Binding-site contacts:
Ligand atom C5 contacts residue TRP285 of chain 1.BA at 3.4 Å (hydrophobic).
Ligand atom C6 contacts residue ASP53 of chain 1.BA at 3.6 Å.
Ligand atom O1 contacts residue ALA254 of chain 1.C at 3.8 Å.
Ligand atom C3 contacts residue TRP285 of chain 1.BA at 3.5 Å (hydrophobic).
Ligand atom C1 contacts residue ASN252 of chain 1.C at 4.0 Å.
Ligand atom O2 contacts residue TRP285 of chain 1.BA at 4.3 Å.
Ligand atom C6 contacts residue TRP285 of chain 1.BA at 3.2 Å (hydrophobic).
Ligand atom O5 contacts residue TRP285 of chain 1.BA at 3.2 Å.
Ligand atom O2 contacts residue ASN252 of chain 1.C at 3.3 Å (h-bond).
Ligand atom O4 contacts residue TRP285 of chain 1.BA at 1.4 Å.
Ligand atom O1 contacts residue TRP285 of chain 1.BA at 3.6 Å.
Ligand atom O3 contacts residue TRP285 of chain 1.BA at 3.2 Å.
Ligand atom O2 contacts residue VAL255 of chain 1.C at 4.4 Å.
Ligand atom O5 contacts residue ASP53 of chain 1.BA at 4.1 Å.
Ligand atom O1 contacts residue VAL255 of chain 1.C at 3.3 Å.
Ligand atom O6 contacts residue TRP285 of chain 1.BA at 3.6 Å (h-bond).
Ligand atom C2 contacts residue TRP285 of chain 1.BA at 3.4 Å (hydrophobic).
Ligand atom C4 contacts residue TRP285 of chain 1.BA at 2.8 Å (hydrophobic).
Ligand atom O1 contacts residue ASN252 of chain 1.C at 3.2 Å (h-bond).
Ligand atom C2 contacts residue ASN252 of chain 1.C at 4.2 Å.
Ligand atom C1 contacts residue TRP285 of chain 1.BA at 3.9 Å (hydrophobic).

Sequence of chain 1.BA:
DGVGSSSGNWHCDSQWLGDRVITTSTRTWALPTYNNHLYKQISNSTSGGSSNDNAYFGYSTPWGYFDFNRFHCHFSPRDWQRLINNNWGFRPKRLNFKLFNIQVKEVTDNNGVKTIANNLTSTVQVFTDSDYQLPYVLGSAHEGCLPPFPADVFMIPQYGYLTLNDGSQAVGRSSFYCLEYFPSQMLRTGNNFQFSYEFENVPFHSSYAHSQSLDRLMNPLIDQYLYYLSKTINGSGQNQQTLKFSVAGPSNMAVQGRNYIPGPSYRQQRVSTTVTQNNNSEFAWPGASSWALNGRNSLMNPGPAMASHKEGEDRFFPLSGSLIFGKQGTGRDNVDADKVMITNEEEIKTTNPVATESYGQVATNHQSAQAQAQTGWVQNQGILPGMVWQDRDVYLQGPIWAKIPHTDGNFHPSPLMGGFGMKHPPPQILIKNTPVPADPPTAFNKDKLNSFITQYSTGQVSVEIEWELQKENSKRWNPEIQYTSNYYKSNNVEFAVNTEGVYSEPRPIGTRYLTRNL

Sequence of chain 1.C:
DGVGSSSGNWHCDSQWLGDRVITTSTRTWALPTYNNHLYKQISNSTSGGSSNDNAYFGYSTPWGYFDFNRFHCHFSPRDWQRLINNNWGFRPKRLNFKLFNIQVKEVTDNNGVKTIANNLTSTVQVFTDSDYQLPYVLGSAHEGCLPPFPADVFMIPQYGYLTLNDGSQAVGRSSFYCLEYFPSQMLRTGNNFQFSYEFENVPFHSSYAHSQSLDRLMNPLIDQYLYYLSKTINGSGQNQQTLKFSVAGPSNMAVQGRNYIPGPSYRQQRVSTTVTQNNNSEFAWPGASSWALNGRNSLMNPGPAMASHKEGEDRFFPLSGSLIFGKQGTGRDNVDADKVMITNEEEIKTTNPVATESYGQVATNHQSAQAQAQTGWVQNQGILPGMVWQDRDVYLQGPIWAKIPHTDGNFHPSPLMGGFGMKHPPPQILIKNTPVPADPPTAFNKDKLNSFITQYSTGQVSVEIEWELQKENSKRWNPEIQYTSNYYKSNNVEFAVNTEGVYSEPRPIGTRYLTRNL

The small molecule below binds the protein below.
Small molecule (SMILES): OC[C@H]1O[C@@H](O)[C@H](O)[C@@H](O)[C@H]1O